The protein below binds the small molecule below.
Small molecule (SMILES): O=C1CC2(O)CC(=O)O[Fe]34(O1)(OC(=O)CC(O)(CC(=O)O3)C(=O)O4)OC2=O

Sequence of chain 1.C:
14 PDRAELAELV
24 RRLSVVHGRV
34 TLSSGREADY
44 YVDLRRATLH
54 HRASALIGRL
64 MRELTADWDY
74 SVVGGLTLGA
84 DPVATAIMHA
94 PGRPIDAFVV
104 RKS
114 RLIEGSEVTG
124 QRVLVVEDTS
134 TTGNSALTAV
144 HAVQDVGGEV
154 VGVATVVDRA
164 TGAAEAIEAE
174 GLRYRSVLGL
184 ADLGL

Sequence of chain 1.D:
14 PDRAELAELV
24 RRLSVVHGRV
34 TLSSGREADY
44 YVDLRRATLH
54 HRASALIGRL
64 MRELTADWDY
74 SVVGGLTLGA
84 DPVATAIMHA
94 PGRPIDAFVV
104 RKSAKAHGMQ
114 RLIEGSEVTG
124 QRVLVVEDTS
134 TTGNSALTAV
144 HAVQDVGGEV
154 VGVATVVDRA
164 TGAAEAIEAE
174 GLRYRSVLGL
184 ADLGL

Binding-site contacts:
Ligand atom O13 contacts residue THR134 of chain 1.C at 3.4 Å (h-bond).
Ligand atom O17 contacts residue LEU35 of chain 1.C at 4.1 Å.
Ligand atom O27 contacts residue ARG48 of chain 1.C at 4.1 Å.
Ligand atom O26 contacts residue ALA109 of chain 1.D at 4.0 Å.
Ligand atom O25 contacts residue HIS110 of chain 1.D at 4.5 Å.
Ligand atom C06 contacts residue THR134 of chain 1.C at 4.4 Å.
Ligand atom O21 contacts residue THR134 of chain 1.C at 3.3 Å (h-bond).
Ligand atom C19 contacts residue THR134 of chain 1.C at 4.2 Å.
Ligand atom O25 contacts residue ALA109 of chain 1.D at 3.8 Å.
Ligand atom O05 contacts residue THR134 of chain 1.C at 4.2 Å.
Ligand atom O20 contacts residue THR134 of chain 1.C at 4.0 Å.
Ligand atom O17 contacts residue HIS110 of chain 1.D at 3.6 Å (h-bond).
Ligand atom O13 contacts residue THR135 of chain 1.C at 4.0 Å.
Ligand atom O17 contacts residue SER36 of chain 1.C at 3.9 Å.
Ligand atom O13 contacts residue SER133 of chain 1.C at 3.6 Å.
Ligand atom O26 contacts residue SER36 of chain 1.C at 3.0 Å (h-bond).
Ligand atom O08 contacts residue SER138 of chain 1.C at 3.3 Å (h-bond).
Ligand atom C15 contacts residue SER36 of chain 1.C at 3.9 Å.